Binding-site contacts:
Ligand atom C20 contacts residue SER205 of chain 1.C at 3.9 Å.
Ligand atom F24 contacts residue MET194 of chain 1.C at 3.4 Å.
Ligand atom C15 contacts residue ASP228 of chain 1.C at 4.0 Å.
Ligand atom F23 contacts residue LEU41 of chain 1.C at 4.1 Å.
Ligand atom O28 contacts residue ASP228 of chain 1.C at 3.2 Å (salt-bridge).
Ligand atom O3 contacts residue ILE42 of chain 1.C at 3.8 Å.
Ligand atom C15 contacts residue PHE220 of chain 1.C at 3.4 Å (hydrophobic).
Ligand atom C29 contacts residue ALA17 of chain 1.C at 4.1 Å (hydrophobic).
Ligand atom C11 contacts residue PHE18 of chain 1.C at 4.1 Å (hydrophobic).
Ligand atom C19 contacts residue HEM1 of chain 1.V at 4.0 Å.
Ligand atom O28 contacts residue SER35 of chain 1.C at 3.6 Å.
Ligand atom C9 contacts residue ILE42 of chain 1.C at 3.6 Å (hydrophobic).
Ligand atom C4 contacts residue ILE42 of chain 1.C at 4.0 Å (hydrophobic).
Ligand atom C12 contacts residue HEM1 of chain 1.V at 4.0 Å.
Ligand atom C13 contacts residue HEM1 of chain 1.V at 3.5 Å.
Ligand atom C29 contacts residue LEU197 of chain 1.C at 3.9 Å (hydrophobic).
Ligand atom N30 contacts residue LEU21 of chain 1.C at 3.9 Å.
Ligand atom F24 contacts residue MET190 of chain 1.C at 4.0 Å.
Ligand atom C8 contacts residue GLY38 of chain 1.C at 4.0 Å.
Ligand atom C19 contacts residue PHE220 of chain 1.C at 4.0 Å (hydrophobic).
Ligand atom C22 contacts residue PHE220 of chain 1.C at 4.1 Å (hydrophobic).
Ligand atom CL contacts residue ILE27 of chain 1.C at 3.5 Å.
Ligand atom C9 contacts residue ILE39 of chain 1.C at 4.1 Å (hydrophobic).
Ligand atom C8 contacts residue SER35 of chain 1.C at 4.0 Å.
Ligand atom C6 contacts residue PHE18 of chain 1.C at 3.6 Å (hydrophobic).
Ligand atom C17 contacts residue PHE220 of chain 1.C at 3.5 Å (hydrophobic).
Ligand atom C13 contacts residue PHE18 of chain 1.C at 4.1 Å (hydrophobic).
Ligand atom C12 contacts residue PHE18 of chain 1.C at 4.1 Å (hydrophobic).
Ligand atom C29 contacts residue HIS201 of chain 1.C at 3.2 Å.
Ligand atom C22 contacts residue HIS201 of chain 1.C at 3.8 Å.
Ligand atom O28 contacts residue PHE220 of chain 1.C at 3.7 Å.
Ligand atom N30 contacts residue HIS201 of chain 1.C at 3.4 Å (h-bond).
Ligand atom C14 contacts residue PHE220 of chain 1.C at 3.9 Å (hydrophobic).
Ligand atom C9 contacts residue GLY38 of chain 1.C at 3.5 Å.
Ligand atom C26 contacts residue SER205 of chain 1.C at 2.8 Å.
Ligand atom C18 contacts residue PHE220 of chain 1.C at 3.5 Å (hydrophobic).
Ligand atom F23 contacts residue MET190 of chain 1.C at 3.7 Å.
Ligand atom CL contacts residue SER205 of chain 1.C at 4.1 Å.
Ligand atom C29 contacts residue PHE18 of chain 1.C at 3.5 Å (hydrophobic).
Ligand atom C18 contacts residue HEM1 of chain 1.V at 4.0 Å.

Sequence of chain 1.C:
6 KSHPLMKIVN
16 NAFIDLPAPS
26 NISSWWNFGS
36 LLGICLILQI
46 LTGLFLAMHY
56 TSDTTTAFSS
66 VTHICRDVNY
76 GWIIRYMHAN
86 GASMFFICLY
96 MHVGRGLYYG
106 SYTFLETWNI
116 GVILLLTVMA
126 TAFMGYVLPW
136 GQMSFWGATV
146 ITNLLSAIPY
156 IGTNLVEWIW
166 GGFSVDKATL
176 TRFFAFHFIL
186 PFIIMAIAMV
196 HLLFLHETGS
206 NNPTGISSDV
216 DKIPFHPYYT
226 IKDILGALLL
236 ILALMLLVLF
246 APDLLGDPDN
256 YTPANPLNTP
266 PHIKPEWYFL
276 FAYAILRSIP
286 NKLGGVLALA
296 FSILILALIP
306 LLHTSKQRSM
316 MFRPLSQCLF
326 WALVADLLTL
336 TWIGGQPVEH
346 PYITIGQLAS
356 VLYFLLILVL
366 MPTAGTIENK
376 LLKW

The protein below binds the small molecule below.
Small molecule (SMILES): Cc1nc(C)c(-c2ccc(Oc3ccc(OC(F)(F)F)cc3)cc2)c(O)c1Cl